Sequence of chain 1.C:
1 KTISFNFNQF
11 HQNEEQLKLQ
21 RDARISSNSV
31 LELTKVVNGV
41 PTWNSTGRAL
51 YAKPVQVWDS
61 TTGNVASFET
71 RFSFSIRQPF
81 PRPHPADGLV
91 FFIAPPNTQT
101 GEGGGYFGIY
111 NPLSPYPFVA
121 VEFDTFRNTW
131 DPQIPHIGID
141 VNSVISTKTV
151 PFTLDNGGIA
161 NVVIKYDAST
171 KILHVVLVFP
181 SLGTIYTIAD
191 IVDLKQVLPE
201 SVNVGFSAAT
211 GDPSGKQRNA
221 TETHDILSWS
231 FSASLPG

A protein and the small-molecule ligand that binds it are described below.
Small molecule (SMILES): CC(=O)N[C@H]1[C@H](O[C@H]2[C@H](O[C@@H]3O[C@@H](C)[C@@H](O)[C@@H](O)[C@@H]3O)[C@@H](NC(C)=O)CO[C@@H]2CO)O[C@H](CO)[C@@H](O[C@@H]2O[C@H](CO)[C@@H](O)[C@H](O)[C@@H]2O)[C@@H]1O

Binding-site contacts:
Ligand atom C7 contacts residue ARG82 of chain 1.C at 4.3 Å.
Ligand atom O7 contacts residue ASN219 of chain 1.C at 4.0 Å.
Ligand atom O6 contacts residue PHE80 of chain 1.C at 3.8 Å.
Ligand atom O7 contacts residue PRO83 of chain 1.C at 3.9 Å.
Ligand atom O5 contacts residue ARG82 of chain 1.C at 4.1 Å.
Ligand atom C7 contacts residue ASN219 of chain 1.C at 3.2 Å.
Ligand atom C2 contacts residue ARG82 of chain 1.C at 4.0 Å.
Ligand atom C1 contacts residue ASN219 of chain 1.C at 1.4 Å.
Ligand atom N2 contacts residue ASN219 of chain 1.C at 2.8 Å (h-bond).
Ligand atom O6 contacts residue PRO79 of chain 1.C at 4.5 Å.
Ligand atom O7 contacts residue ARG82 of chain 1.C at 4.2 Å.
Ligand atom C8 contacts residue GLN217 of chain 1.C at 3.0 Å.
Ligand atom C7 contacts residue PRO83 of chain 1.C at 4.0 Å (hydrophobic).
Ligand atom O5 contacts residue ASN219 of chain 1.C at 2.4 Å (h-bond).
Ligand atom C6 contacts residue PHE80 of chain 1.C at 3.7 Å (hydrophobic).
Ligand atom C8 contacts residue PRO83 of chain 1.C at 3.6 Å (hydrophobic).
Ligand atom C3 contacts residue ASN219 of chain 1.C at 3.8 Å.
Ligand atom C2 contacts residue ASN219 of chain 1.C at 2.4 Å.
Ligand atom C8 contacts residue ASN219 of chain 1.C at 3.4 Å.
Ligand atom C1 contacts residue ARG82 of chain 1.C at 4.0 Å.
Ligand atom O5 contacts residue PHE80 of chain 1.C at 4.1 Å.
Ligand atom C4 contacts residue ASN219 of chain 1.C at 4.2 Å.
Ligand atom C5 contacts residue ASN219 of chain 1.C at 3.7 Å.